Sequence of chain 1.B:
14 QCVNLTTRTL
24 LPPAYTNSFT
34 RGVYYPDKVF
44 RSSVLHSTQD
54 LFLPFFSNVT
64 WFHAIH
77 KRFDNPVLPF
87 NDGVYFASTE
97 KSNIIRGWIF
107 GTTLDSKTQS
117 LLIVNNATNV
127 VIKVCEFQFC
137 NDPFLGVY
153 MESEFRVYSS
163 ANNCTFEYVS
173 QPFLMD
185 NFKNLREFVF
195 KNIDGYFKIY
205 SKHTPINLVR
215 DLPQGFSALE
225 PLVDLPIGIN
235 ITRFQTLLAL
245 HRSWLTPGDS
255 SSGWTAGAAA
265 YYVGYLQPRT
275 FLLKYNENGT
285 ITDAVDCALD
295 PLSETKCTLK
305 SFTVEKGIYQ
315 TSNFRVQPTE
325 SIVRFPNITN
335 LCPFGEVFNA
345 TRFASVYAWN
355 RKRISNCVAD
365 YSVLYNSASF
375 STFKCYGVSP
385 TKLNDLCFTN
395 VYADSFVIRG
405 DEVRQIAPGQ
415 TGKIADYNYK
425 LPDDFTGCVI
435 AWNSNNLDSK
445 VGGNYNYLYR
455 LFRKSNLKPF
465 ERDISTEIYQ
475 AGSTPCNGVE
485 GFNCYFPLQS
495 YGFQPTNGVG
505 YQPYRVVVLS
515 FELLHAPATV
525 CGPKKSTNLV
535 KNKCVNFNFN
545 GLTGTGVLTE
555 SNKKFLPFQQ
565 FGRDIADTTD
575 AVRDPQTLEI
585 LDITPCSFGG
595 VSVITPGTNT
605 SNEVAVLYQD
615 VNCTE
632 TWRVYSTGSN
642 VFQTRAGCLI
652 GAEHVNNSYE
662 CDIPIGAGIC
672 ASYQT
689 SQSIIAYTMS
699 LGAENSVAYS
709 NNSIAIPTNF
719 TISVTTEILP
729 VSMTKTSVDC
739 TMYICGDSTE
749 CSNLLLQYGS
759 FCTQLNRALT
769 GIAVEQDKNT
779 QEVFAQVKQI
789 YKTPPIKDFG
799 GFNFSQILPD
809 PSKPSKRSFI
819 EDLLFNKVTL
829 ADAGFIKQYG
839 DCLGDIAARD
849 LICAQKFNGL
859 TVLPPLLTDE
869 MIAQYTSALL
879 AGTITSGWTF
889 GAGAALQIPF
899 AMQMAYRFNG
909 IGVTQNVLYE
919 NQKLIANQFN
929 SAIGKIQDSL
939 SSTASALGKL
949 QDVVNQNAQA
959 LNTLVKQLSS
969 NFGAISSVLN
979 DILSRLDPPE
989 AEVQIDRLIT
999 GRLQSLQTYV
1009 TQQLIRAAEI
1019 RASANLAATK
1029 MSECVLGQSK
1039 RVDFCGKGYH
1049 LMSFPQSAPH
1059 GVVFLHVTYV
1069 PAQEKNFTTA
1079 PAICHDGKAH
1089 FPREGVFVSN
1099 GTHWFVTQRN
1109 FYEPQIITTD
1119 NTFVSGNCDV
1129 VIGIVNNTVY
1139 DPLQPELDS

Binding-site contacts:
Ligand atom O5 contacts residue SER803 of chain 1.B at 3.6 Å.
Ligand atom O5 contacts residue GLN804 of chain 1.B at 4.3 Å.
Ligand atom C2 contacts residue ASN801 of chain 1.B at 2.5 Å.
Ligand atom C5 contacts residue SER803 of chain 1.B at 3.7 Å.
Ligand atom O6 contacts residue ASN801 of chain 1.B at 4.4 Å.
Ligand atom N2 contacts residue ASN801 of chain 1.B at 2.9 Å (h-bond).
Ligand atom C7 contacts residue ASN801 of chain 1.B at 3.9 Å.
Ligand atom C4 contacts residue ASN801 of chain 1.B at 4.2 Å.
Ligand atom O6 contacts residue GLN804 of chain 1.B at 3.4 Å (h-bond).
Ligand atom C1 contacts residue SER803 of chain 1.B at 3.3 Å.
Ligand atom C5 contacts residue ASN801 of chain 1.B at 3.6 Å.
Ligand atom O7 contacts residue ASN801 of chain 1.B at 4.3 Å.
Ligand atom C2 contacts residue SER803 of chain 1.B at 4.4 Å.
Ligand atom C1 contacts residue ASN801 of chain 1.B at 1.4 Å.
Ligand atom C6 contacts residue GLN804 of chain 1.B at 4.3 Å.
Ligand atom C3 contacts residue ASN801 of chain 1.B at 3.8 Å.
Ligand atom O5 contacts residue ASN801 of chain 1.B at 2.3 Å (h-bond).

The protein below binds the small molecule below.
Small molecule (SMILES): CC(=O)N[C@H]1[C@H](O[C@H]2[C@H](O)[C@@H](NC(C)=O)CO[C@@H]2CO)O[C@H](CO)[C@@H](O)[C@@H]1O